The protein below binds the small molecule below.
Small molecule (SMILES): CC[C@@H]1C(=O)N(C)c2cnc(Nc3ccc(C(=O)NC4CCN(C)CC4)cc3OC)nc2N1C1CCCC1

Sequence of chain 1.B:
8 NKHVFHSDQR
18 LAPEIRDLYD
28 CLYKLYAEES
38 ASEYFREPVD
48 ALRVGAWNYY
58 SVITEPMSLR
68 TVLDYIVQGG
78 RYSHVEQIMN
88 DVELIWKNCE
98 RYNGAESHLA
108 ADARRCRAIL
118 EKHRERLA

Binding-site contacts:
Ligand atom C7 contacts residue VAL51 of chain 1.B at 3.5 Å (hydrophobic).
Ligand atom N2 contacts residue TYR41 of chain 1.B at 3.6 Å.
Ligand atom C17 contacts residue VAL51 of chain 1.B at 3.8 Å (hydrophobic).
Ligand atom C7 contacts residue TYR41 of chain 1.B at 3.9 Å (hydrophobic).
Ligand atom C19 contacts residue VAL51 of chain 1.B at 3.9 Å (hydrophobic).
Ligand atom N5 contacts residue TYR41 of chain 1.B at 3.5 Å.
Ligand atom C3 contacts residue VAL46 of chain 1.B at 4.1 Å (hydrophobic).
Ligand atom C9 contacts residue TYR56 of chain 1.B at 3.7 Å (hydrophobic).
Ligand atom C14 contacts residue VAL51 of chain 1.B at 3.9 Å (hydrophobic).
Ligand atom O3 contacts residue VAL51 of chain 1.B at 4.1 Å.
Ligand atom C11 contacts residue TYR41 of chain 1.B at 3.3 Å (hydrophobic).
Ligand atom N5 contacts residue VAL51 of chain 1.B at 4.0 Å.
Ligand atom C2 contacts residue TYR41 of chain 1.B at 3.9 Å (hydrophobic).
Ligand atom N4 contacts residue TYR41 of chain 1.B at 4.1 Å.
Ligand atom C12 contacts residue LEU106 of chain 1.B at 4.1 Å (hydrophobic).
Ligand atom O1 contacts residue LEU106 of chain 1.B at 3.9 Å.
Ligand atom C10 contacts residue VAL46 of chain 1.B at 3.5 Å (hydrophobic).
Ligand atom C6 contacts residue ASN100 of chain 1.B at 3.8 Å.
Ligand atom C10 contacts residue ALA53 of chain 1.B at 3.9 Å (hydrophobic).
Ligand atom C20 contacts residue VAL51 of chain 1.B at 3.6 Å (hydrophobic).
Ligand atom C3 contacts residue TYR41 of chain 1.B at 3.9 Å (hydrophobic).
Ligand atom C6 contacts residue LEU106 of chain 1.B at 3.7 Å (hydrophobic).
Ligand atom C12 contacts residue ASN100 of chain 1.B at 4.1 Å.
Ligand atom C5 contacts residue ASN100 of chain 1.B at 3.8 Å.
Ligand atom C16 contacts residue VAL51 of chain 1.B at 3.5 Å (hydrophobic).
Ligand atom C4 contacts residue TYR41 of chain 1.B at 3.2 Å (hydrophobic).
Ligand atom C4 contacts residue VAL46 of chain 1.B at 3.7 Å (hydrophobic).
Ligand atom C5 contacts residue LEU106 of chain 1.B at 3.8 Å (hydrophobic).
Ligand atom O1 contacts residue ASN100 of chain 1.B at 2.9 Å (h-bond).
Ligand atom C18 contacts residue VAL51 of chain 1.B at 4.0 Å (hydrophobic).
Ligand atom C15 contacts residue VAL51 of chain 1.B at 3.8 Å (hydrophobic).
Ligand atom O1 contacts residue TYR56 of chain 1.B at 4.0 Å.
Ligand atom N4 contacts residue VAL46 of chain 1.B at 4.2 Å.
Ligand atom N3 contacts residue LEU106 of chain 1.B at 3.7 Å.
Ligand atom C29 contacts residue ARG50 of chain 1.B at 3.8 Å.
Ligand atom C10 contacts residue TYR56 of chain 1.B at 3.5 Å (hydrophobic).
Ligand atom C1 contacts residue TYR41 of chain 1.B at 3.4 Å (hydrophobic).
Ligand atom C20 contacts residue TYR41 of chain 1.B at 3.9 Å (hydrophobic).
Ligand atom C9 contacts residue TYR99 of chain 1.B at 3.5 Å (hydrophobic).
Ligand atom N1 contacts residue TYR41 of chain 1.B at 3.7 Å.